This small molecule binds to this protein.
Small molecule (SMILES): CC(=O)N[C@H]1[C@H](O[C@H]2[C@H](O)[C@@H](NC(C)=O)CO[C@@H]2CO)O[C@H](CO)[C@@H](O[C@@H]2O[C@H](CO)[C@@H](O)[C@H](O)[C@@H]2O)[C@@H]1O

Sequence of chain 1.I:
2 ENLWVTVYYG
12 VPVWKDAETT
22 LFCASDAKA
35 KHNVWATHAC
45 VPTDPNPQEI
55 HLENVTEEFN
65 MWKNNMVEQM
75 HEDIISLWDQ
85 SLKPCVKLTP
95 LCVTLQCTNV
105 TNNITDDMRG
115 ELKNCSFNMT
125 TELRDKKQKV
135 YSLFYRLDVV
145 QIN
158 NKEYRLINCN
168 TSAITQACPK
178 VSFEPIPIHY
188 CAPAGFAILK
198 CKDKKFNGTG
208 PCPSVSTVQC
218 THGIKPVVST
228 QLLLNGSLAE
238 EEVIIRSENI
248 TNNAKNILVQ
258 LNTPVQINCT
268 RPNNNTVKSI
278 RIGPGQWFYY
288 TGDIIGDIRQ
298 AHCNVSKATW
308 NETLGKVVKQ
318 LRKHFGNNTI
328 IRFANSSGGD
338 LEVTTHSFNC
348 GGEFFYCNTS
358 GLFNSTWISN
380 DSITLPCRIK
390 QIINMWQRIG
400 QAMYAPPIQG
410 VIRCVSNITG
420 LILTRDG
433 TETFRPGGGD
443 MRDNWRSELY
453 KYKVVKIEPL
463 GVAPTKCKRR

Binding-site contacts:
Ligand atom C3 contacts residue ASN118 of chain 1.I at 3.8 Å.
Ligand atom C1 contacts residue TYR135 of chain 1.I at 3.9 Å (hydrophobic).
Ligand atom C7 contacts residue ASP290 of chain 1.I at 4.4 Å.
Ligand atom N2 contacts residue ASN118 of chain 1.I at 2.9 Å (h-bond).
Ligand atom C8 contacts residue LEU137 of chain 1.I at 4.1 Å (hydrophobic).
Ligand atom N2 contacts residue VAL104 of chain 1.I at 4.4 Å.
Ligand atom N2 contacts residue TYR135 of chain 1.I at 3.8 Å.
Ligand atom O7 contacts residue VAL104 of chain 1.I at 3.3 Å.
Ligand atom O5 contacts residue ASN118 of chain 1.I at 2.4 Å (h-bond).
Ligand atom C8 contacts residue ASP290 of chain 1.I at 3.5 Å.
Ligand atom C3 contacts residue TYR135 of chain 1.I at 4.0 Å (hydrophobic).
Ligand atom O7 contacts residue TYR135 of chain 1.I at 3.7 Å.
Ligand atom O7 contacts residue ASN118 of chain 1.I at 3.8 Å.
Ligand atom C2 contacts residue TYR135 of chain 1.I at 4.3 Å (hydrophobic).
Ligand atom C7 contacts residue VAL104 of chain 1.I at 3.7 Å (hydrophobic).
Ligand atom C8 contacts residue VAL104 of chain 1.I at 4.3 Å (hydrophobic).
Ligand atom O6 contacts residue SER120 of chain 1.I at 3.5 Å (h-bond).
Ligand atom O5 contacts residue VAL104 of chain 1.I at 4.4 Å.
Ligand atom C5 contacts residue ASN118 of chain 1.I at 3.7 Å.
Ligand atom C6 contacts residue SER120 of chain 1.I at 4.3 Å.
Ligand atom C1 contacts residue VAL104 of chain 1.I at 4.2 Å (hydrophobic).
Ligand atom C5 contacts residue TYR135 of chain 1.I at 4.3 Å (hydrophobic).
Ligand atom C7 contacts residue ASN118 of chain 1.I at 3.5 Å.
Ligand atom C4 contacts residue ASN118 of chain 1.I at 4.2 Å.
Ligand atom O4 contacts residue TYR135 of chain 1.I at 4.5 Å.
Ligand atom C1 contacts residue ASN118 of chain 1.I at 1.4 Å.
Ligand atom C2 contacts residue ASN118 of chain 1.I at 2.5 Å.